This small molecule binds to this protein.
Small molecule (SMILES): CC(=O)N[C@@H]1[C@@H](O)[C@H](O)[C@@H](CO)O[C@H]1O

Binding-site contacts:
Ligand atom C8 contacts residue PHE148 of chain 1.C at 3.8 Å (hydrophobic).
Ligand atom O7 contacts residue PHE148 of chain 1.C at 4.2 Å.
Ligand atom C8 contacts residue GLN127 of chain 1.C at 3.4 Å.
Ligand atom N2 contacts residue ASN149 of chain 1.C at 3.0 Å (h-bond).
Ligand atom O5 contacts residue ASN149 of chain 1.C at 2.4 Å (h-bond).
Ligand atom O7 contacts residue ASN149 of chain 1.C at 3.2 Å (h-bond).
Ligand atom C7 contacts residue GLN127 of chain 1.C at 3.6 Å.
Ligand atom C5 contacts residue ASN149 of chain 1.C at 3.8 Å.
Ligand atom N2 contacts residue GLN127 of chain 1.C at 4.0 Å.
Ligand atom C3 contacts residue ASN149 of chain 1.C at 3.9 Å.
Ligand atom C2 contacts residue ASN149 of chain 1.C at 2.5 Å.
Ligand atom O7 contacts residue GLN127 of chain 1.C at 4.1 Å.
Ligand atom O3 contacts residue GLN127 of chain 1.C at 4.3 Å.
Ligand atom C7 contacts residue ASN149 of chain 1.C at 3.4 Å.
Ligand atom C4 contacts residue ASN149 of chain 1.C at 4.3 Å.
Ligand atom C1 contacts residue ASN149 of chain 1.C at 1.5 Å.
Ligand atom C8 contacts residue SER147 of chain 1.C at 3.4 Å.
Ligand atom C8 contacts residue LYS160 of chain 1.C at 4.3 Å.
Ligand atom C7 contacts residue SER147 of chain 1.C at 4.5 Å.
Ligand atom C7 contacts residue PHE148 of chain 1.C at 4.3 Å (hydrophobic).
Ligand atom O7 contacts residue THR125 of chain 1.C at 4.3 Å.

Sequence of chain 1.C:
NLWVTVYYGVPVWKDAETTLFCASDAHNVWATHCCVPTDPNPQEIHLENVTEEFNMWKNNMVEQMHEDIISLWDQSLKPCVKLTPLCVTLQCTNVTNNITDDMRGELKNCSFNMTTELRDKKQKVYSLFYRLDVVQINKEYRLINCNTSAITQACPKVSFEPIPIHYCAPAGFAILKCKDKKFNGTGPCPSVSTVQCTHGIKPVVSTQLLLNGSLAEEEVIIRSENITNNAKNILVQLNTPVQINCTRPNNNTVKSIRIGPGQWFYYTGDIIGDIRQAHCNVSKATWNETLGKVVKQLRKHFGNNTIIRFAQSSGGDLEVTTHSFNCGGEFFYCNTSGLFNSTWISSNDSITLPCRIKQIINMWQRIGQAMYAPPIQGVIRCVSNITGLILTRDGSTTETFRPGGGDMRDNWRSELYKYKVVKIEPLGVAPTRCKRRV